Sequence of chain 1.A:
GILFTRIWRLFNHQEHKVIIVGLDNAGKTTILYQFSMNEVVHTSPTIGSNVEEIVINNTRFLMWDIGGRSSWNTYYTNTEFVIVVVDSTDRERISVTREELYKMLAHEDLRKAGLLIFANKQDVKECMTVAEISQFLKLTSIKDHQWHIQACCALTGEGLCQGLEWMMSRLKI

This small molecule binds to this protein.
Small molecule (SMILES): Nc1nc2c(ncn2[C@@H]2O[C@H](CO[P](=O)(O)OP(=O)(O)O)[C@@H](OP(=O)(O)O)[C@H]2O)c(=O)[nH]1

Binding-site contacts:
Ligand atom N2 contacts residue ASP128 of chain 1.A at 3.1 Å (salt-bridge).
Ligand atom O1B contacts residue ALA27 of chain 1.A at 3.3 Å (h-bond).
Ligand atom N1 contacts residue LYS126 of chain 1.A at 3.5 Å.
Ligand atom O1B contacts residue ASN26 of chain 1.A at 3.6 Å (h-bond).
Ligand atom PA contacts residue THR31 of chain 1.A at 3.7 Å.
Ligand atom O4' contacts residue LYS126 of chain 1.A at 3.1 Å (salt-bridge).
Ligand atom C5 contacts residue LYS126 of chain 1.A at 3.7 Å.
Ligand atom C2 contacts residue LEU160 of chain 1.A at 3.6 Å (hydrophobic).
Ligand atom O3A contacts residue GLY28 of chain 1.A at 3.2 Å (h-bond).
Ligand atom O5' contacts residue THR31 of chain 1.A at 3.6 Å.
Ligand atom PB contacts residue LYS29 of chain 1.A at 3.5 Å.
Ligand atom O1A contacts residue THR31 of chain 1.A at 2.7 Å (h-bond).
Ligand atom N1 contacts residue ASP128 of chain 1.A at 2.7 Å (salt-bridge).
Ligand atom O1A contacts residue THR30 of chain 1.A at 3.1 Å (h-bond).
Ligand atom O3B contacts residue ASP25 of chain 1.A at 3.1 Å (salt-bridge).
Ligand atom PB contacts residue ASN26 of chain 1.A at 3.6 Å.
Ligand atom O2B contacts residue LYS29 of chain 1.A at 3.6 Å.
Ligand atom C5' contacts residue ASN26 of chain 1.A at 3.6 Å.
Ligand atom O3A contacts residue ASN26 of chain 1.A at 3.4 Å.
Ligand atom O5' contacts residue GLY28 of chain 1.A at 3.6 Å.
Ligand atom O6 contacts residue LYS126 of chain 1.A at 3.2 Å (salt-bridge).
Ligand atom O3B contacts residue ASN26 of chain 1.A at 2.7 Å (h-bond).
Ligand atom O2' contacts residue LEU160 of chain 1.A at 3.6 Å.
Ligand atom N7 contacts residue ALA159 of chain 1.A at 3.5 Å.
Ligand atom O2B contacts residue THR30 of chain 1.A at 2.8 Å (h-bond).
Ligand atom O6 contacts residue CYS158 of chain 1.A at 3.3 Å.
Ligand atom O1A contacts residue LYS29 of chain 1.A at 3.6 Å (salt-bridge).
Ligand atom O1B contacts residue LYS29 of chain 1.A at 2.7 Å (salt-bridge).
Ligand atom N2 contacts residue VAL129 of chain 1.A at 3.5 Å.
Ligand atom O1A contacts residue GLY28 of chain 1.A at 3.2 Å.
Ligand atom O6 contacts residue ALA159 of chain 1.A at 3.0 Å (h-bond).
Ligand atom O6 contacts residue ASP128 of chain 1.A at 3.4 Å (salt-bridge).
Ligand atom N7 contacts residue ASN125 of chain 1.A at 2.9 Å (h-bond).
Ligand atom C8 contacts residue THR31 of chain 1.A at 3.3 Å.
Ligand atom O1B contacts residue GLY28 of chain 1.A at 3.0 Å (h-bond).
Ligand atom C6 contacts residue LYS126 of chain 1.A at 3.5 Å.
Ligand atom O6 contacts residue ASN125 of chain 1.A at 3.0 Å (h-bond).
Ligand atom C6 contacts residue ASP128 of chain 1.A at 3.5 Å.
Ligand atom C5 contacts residue ASN125 of chain 1.A at 3.5 Å.
Ligand atom PA contacts residue GLY28 of chain 1.A at 3.6 Å.